Binding-site contacts:
Ligand atom CAF contacts residue ILE119 of chain 1.D at 4.0 Å (hydrophobic).
Ligand atom CBH contacts residue PRO55 of chain 1.D at 4.1 Å (hydrophobic).
Ligand atom NAL contacts residue ILE119 of chain 1.D at 4.0 Å.
Ligand atom FAZ contacts residue MET122 of chain 1.D at 3.7 Å.
Ligand atom CAE contacts residue ILE119 of chain 1.D at 3.9 Å (hydrophobic).
Ligand atom OAQ contacts residue LEU65 of chain 1.D at 4.1 Å.
Ligand atom CAW contacts residue MET122 of chain 1.D at 3.9 Å (hydrophobic).
Ligand atom OAM contacts residue TYR70 of chain 1.D at 4.0 Å.
Ligand atom CAH contacts residue ILE119 of chain 1.D at 4.1 Å (hydrophobic).
Ligand atom CAG contacts residue ILE119 of chain 1.D at 4.0 Å (hydrophobic).
Ligand atom NAN contacts residue LEU67 of chain 1.D at 3.6 Å.
Ligand atom FAZ contacts residue ILE119 of chain 1.D at 3.5 Å.
Ligand atom CBG contacts residue VAL60 of chain 1.D at 3.5 Å (hydrophobic).
Ligand atom NAJ contacts residue LEU67 of chain 1.D at 3.8 Å.
Ligand atom CAX contacts residue PRO55 of chain 1.D at 3.8 Å (hydrophobic).
Ligand atom CAX contacts residue ILE119 of chain 1.D at 4.0 Å (hydrophobic).
Ligand atom CAA contacts residue LEU67 of chain 1.D at 3.8 Å (hydrophobic).
Ligand atom OAQ contacts residue TRP54 of chain 1.D at 3.5 Å.
Ligand atom CAX contacts residue TRP54 of chain 1.D at 3.6 Å (hydrophobic).
Ligand atom CAB contacts residue LEU65 of chain 1.D at 3.8 Å (hydrophobic).
Ligand atom CBD contacts residue LEU67 of chain 1.D at 3.7 Å (hydrophobic).
Ligand atom CAK contacts residue ILE119 of chain 1.D at 3.8 Å (hydrophobic).
Ligand atom CAF contacts residue LEU67 of chain 1.D at 4.0 Å (hydrophobic).
Ligand atom CBH contacts residue PHE56 of chain 1.D at 3.2 Å (hydrophobic).
Ligand atom CAD contacts residue PRO55 of chain 1.D at 3.7 Å (hydrophobic).
Ligand atom CBA contacts residue ASN113 of chain 1.D at 3.3 Å.
Ligand atom CAH contacts residue ASN113 of chain 1.D at 3.6 Å.
Ligand atom CAC contacts residue LEU65 of chain 1.D at 3.4 Å (hydrophobic).
Ligand atom FAZ contacts residue ASP118 of chain 1.D at 3.6 Å.
Ligand atom CAW contacts residue PRO55 of chain 1.D at 3.8 Å (hydrophobic).
Ligand atom CAI contacts residue LEU67 of chain 1.D at 3.7 Å (hydrophobic).
Ligand atom CAK contacts residue ASN113 of chain 1.D at 3.9 Å.
Ligand atom CAH contacts residue TYR112 of chain 1.D at 3.9 Å (hydrophobic).
Ligand atom CBE contacts residue LEU67 of chain 1.D at 3.5 Å (hydrophobic).
Ligand atom NAO contacts residue LEU65 of chain 1.D at 3.8 Å.
Ligand atom OAM contacts residue ASN113 of chain 1.D at 3.0 Å (h-bond).
Ligand atom CAV contacts residue ILE119 of chain 1.D at 3.9 Å (hydrophobic).
Ligand atom NAL contacts residue VAL60 of chain 1.D at 4.1 Å.
Ligand atom CAW contacts residue ILE119 of chain 1.D at 3.5 Å (hydrophobic).
Ligand atom OAM contacts residue TYR112 of chain 1.D at 4.0 Å.

Sequence of chain 1.D:
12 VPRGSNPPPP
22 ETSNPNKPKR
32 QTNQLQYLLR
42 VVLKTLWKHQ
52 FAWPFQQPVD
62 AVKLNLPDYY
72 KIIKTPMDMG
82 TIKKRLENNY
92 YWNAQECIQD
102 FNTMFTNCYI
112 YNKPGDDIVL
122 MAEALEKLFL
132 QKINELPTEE

A small-molecule ligand and the protein it binds are described below.
Small molecule (SMILES): CCN1C(=O)c2cc(N3CCN(C)CC3)nc3c(NS(=O)(=O)c4ccc(F)cc4F)ccc1c23